The small molecule below binds the protein below.
Small molecule (SMILES): CC(=O)N[C@@H]1[C@@H](O)[C@H](O)[C@@H](CO)O[C@H]1O

Sequence of chain 1.A:
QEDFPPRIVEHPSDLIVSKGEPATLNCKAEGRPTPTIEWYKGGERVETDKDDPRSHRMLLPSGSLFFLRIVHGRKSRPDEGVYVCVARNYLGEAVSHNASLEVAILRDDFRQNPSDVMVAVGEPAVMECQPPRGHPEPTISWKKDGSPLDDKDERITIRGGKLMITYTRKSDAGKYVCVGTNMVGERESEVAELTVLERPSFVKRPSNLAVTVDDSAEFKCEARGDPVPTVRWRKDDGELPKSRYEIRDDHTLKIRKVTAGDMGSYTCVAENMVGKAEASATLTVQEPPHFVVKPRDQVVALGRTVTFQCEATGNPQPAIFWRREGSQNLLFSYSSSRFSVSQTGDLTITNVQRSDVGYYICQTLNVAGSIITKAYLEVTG

Binding-site contacts:
Ligand atom C7 contacts residue ASN98 of chain 1.A at 3.7 Å.
Ligand atom O7 contacts residue ASN98 of chain 1.A at 4.0 Å.
Ligand atom C7 contacts residue VAL82 of chain 1.A at 4.2 Å (hydrophobic).
Ligand atom C5 contacts residue ASN98 of chain 1.A at 3.6 Å.
Ligand atom C3 contacts residue ASN98 of chain 1.A at 3.8 Å.
Ligand atom O6 contacts residue ASN98 of chain 1.A at 4.3 Å.
Ligand atom C8 contacts residue VAL82 of chain 1.A at 3.7 Å (hydrophobic).
Ligand atom C4 contacts residue ASN98 of chain 1.A at 4.2 Å.
Ligand atom C2 contacts residue ASN98 of chain 1.A at 2.5 Å.
Ligand atom C1 contacts residue ASN98 of chain 1.A at 1.4 Å.
Ligand atom N2 contacts residue VAL82 of chain 1.A at 4.2 Å.
Ligand atom N2 contacts residue ASN98 of chain 1.A at 2.9 Å (h-bond).
Ligand atom O5 contacts residue ASN98 of chain 1.A at 2.3 Å (h-bond).